This protein binds this small molecule.
Small molecule (SMILES): Nc1nc2c(ncn2[C@@H]2O[C@H](COP(=O)(O)O[C@H]3[C@@H](O)[C@H](n4ccc(=O)[nH]c4=O)O[C@@H]3COP(=O)(O)O)[C@H]3OP(=O)(O)O[C@H]32)c(=O)[nH]1

Binding-site contacts:
Ligand atom O5 contacts residue VAL293 of chain 1.B at 3.2 Å.
Ligand atom N6 contacts residue HIS351 of chain 1.B at 3.5 Å.
Ligand atom C7 contacts residue ILE319 of chain 1.B at 3.6 Å (hydrophobic).
Ligand atom O5 contacts residue ILE319 of chain 1.B at 3.5 Å.
Ligand atom C13 contacts residue LEU452 of chain 1.B at 3.5 Å (hydrophobic).
Ligand atom N6 contacts residue ASP321 of chain 1.B at 3.0 Å (salt-bridge).
Ligand atom C10 contacts residue HIS351 of chain 1.B at 3.7 Å.
Ligand atom O10 contacts residue ARG450 of chain 1.B at 3.5 Å (salt-bridge).
Ligand atom N6 contacts residue HIS447 of chain 1.B at 3.4 Å (h-bond).
Ligand atom N5 contacts residue PHE448 of chain 1.B at 3.6 Å (h-bond).
Ligand atom N3 contacts residue HIS351 of chain 1.B at 3.6 Å.
Ligand atom C1 contacts residue ILE319 of chain 1.B at 3.0 Å (hydrophobic).
Ligand atom C10 contacts residue PHE448 of chain 1.B at 3.6 Å (hydrophobic).
Ligand atom N2 contacts residue HIS351 of chain 1.B at 3.5 Å.
Ligand atom C14 contacts residue ARG450 of chain 1.B at 3.2 Å.
Ligand atom C12 contacts residue ASP321 of chain 1.B at 3.3 Å.
Ligand atom O15 contacts residue HIS447 of chain 1.B at 2.9 Å (h-bond).
Ligand atom C12 contacts residue HIS351 of chain 1.B at 3.5 Å.
Ligand atom N4 contacts residue PHE448 of chain 1.B at 3.4 Å (h-bond).
Ligand atom N5 contacts residue ARG353 of chain 1.B at 3.1 Å (salt-bridge).
Ligand atom O4 contacts residue GLU318 of chain 1.B at 3.5 Å (salt-bridge).
Ligand atom N3 contacts residue ASP321 of chain 1.B at 2.7 Å (salt-bridge).
Ligand atom N1 contacts residue ILE319 of chain 1.B at 3.4 Å.
Ligand atom C5 contacts residue ILE319 of chain 1.B at 3.5 Å (hydrophobic).
Ligand atom O17 contacts residue PRO451 of chain 1.B at 3.6 Å.
Ligand atom N2 contacts residue HIS447 of chain 1.B at 3.6 Å.
Ligand atom C13 contacts residue PHE448 of chain 1.B at 3.4 Å (hydrophobic).
Ligand atom C17 contacts residue THR449 of chain 1.B at 3.1 Å.
Ligand atom O17 contacts residue LEU452 of chain 1.B at 2.8 Å (h-bond).
Ligand atom C12 contacts residue HIS447 of chain 1.B at 3.4 Å.
Ligand atom O5 contacts residue LYS292 of chain 1.B at 2.8 Å.
Ligand atom C8 contacts residue ILE319 of chain 1.B at 3.0 Å (hydrophobic).
Ligand atom C6 contacts residue ILE319 of chain 1.B at 3.2 Å (hydrophobic).
Ligand atom O4 contacts residue ARG348 of chain 1.B at 3.3 Å.
Ligand atom O10 contacts residue THR449 of chain 1.B at 3.1 Å (h-bond).
Ligand atom C contacts residue ILE319 of chain 1.B at 3.4 Å (hydrophobic).
Ligand atom O9 contacts residue ARG353 of chain 1.B at 2.9 Å (salt-bridge).
Ligand atom N3 contacts residue HIS447 of chain 1.B at 3.5 Å.
Ligand atom N1 contacts residue GLU318 of chain 1.B at 3.2 Å (salt-bridge).
Ligand atom N contacts residue ILE319 of chain 1.B at 2.9 Å.

Sequence of chain 1.B:
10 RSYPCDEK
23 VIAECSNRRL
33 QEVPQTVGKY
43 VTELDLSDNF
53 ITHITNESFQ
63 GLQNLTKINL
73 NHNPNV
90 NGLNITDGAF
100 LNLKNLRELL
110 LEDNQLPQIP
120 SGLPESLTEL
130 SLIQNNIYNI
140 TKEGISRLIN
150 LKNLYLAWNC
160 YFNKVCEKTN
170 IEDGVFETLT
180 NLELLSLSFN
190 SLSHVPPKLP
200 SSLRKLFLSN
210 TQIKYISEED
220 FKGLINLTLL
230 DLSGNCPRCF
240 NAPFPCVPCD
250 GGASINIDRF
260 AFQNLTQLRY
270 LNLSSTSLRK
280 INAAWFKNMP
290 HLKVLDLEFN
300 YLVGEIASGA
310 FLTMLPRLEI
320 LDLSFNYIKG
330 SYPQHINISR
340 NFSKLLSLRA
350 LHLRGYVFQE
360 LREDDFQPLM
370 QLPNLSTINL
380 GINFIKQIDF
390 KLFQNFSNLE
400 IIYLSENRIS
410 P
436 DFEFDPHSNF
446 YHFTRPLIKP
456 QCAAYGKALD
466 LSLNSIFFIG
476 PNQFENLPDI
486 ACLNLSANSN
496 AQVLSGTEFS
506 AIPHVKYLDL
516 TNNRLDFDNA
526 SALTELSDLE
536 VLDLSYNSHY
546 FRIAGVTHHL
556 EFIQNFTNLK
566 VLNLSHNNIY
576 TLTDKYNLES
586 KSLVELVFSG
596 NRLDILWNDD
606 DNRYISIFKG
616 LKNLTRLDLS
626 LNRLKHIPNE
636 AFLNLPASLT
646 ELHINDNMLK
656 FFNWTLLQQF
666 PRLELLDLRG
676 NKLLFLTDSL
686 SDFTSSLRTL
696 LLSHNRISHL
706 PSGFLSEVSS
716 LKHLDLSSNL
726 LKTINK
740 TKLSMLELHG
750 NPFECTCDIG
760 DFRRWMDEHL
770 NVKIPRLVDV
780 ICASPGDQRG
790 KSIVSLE